Sequence of chain 1.D:
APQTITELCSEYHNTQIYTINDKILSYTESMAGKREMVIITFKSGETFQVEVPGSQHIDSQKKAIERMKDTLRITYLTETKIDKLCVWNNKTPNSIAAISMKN

Sequence of chain 1.E:
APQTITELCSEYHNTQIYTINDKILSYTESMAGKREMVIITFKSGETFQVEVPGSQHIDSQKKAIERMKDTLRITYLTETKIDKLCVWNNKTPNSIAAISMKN

Binding-site contacts:
Ligand atom O6 contacts residue GLN61 of chain 1.D at 3.0 Å (h-bond).
Ligand atom O6 contacts residue TRP88 of chain 1.D at 3.6 Å.
Ligand atom OAX contacts residue ILE58 of chain 1.D at 3.8 Å.
Ligand atom O3 contacts residue ASN90 of chain 1.D at 2.7 Å (h-bond).
Ligand atom OAM contacts residue LYS34 of chain 1.E at 3.6 Å.
Ligand atom OBC contacts residue TYR12 of chain 1.D at 3.7 Å.
Ligand atom CAP contacts residue GLU11 of chain 1.D at 3.2 Å.
Ligand atom CBX contacts residue GLN56 of chain 1.D at 3.5 Å.
Ligand atom C4 contacts residue GLU51 of chain 1.D at 3.4 Å.
Ligand atom NAN contacts residue TYR12 of chain 1.D at 3.8 Å.
Ligand atom OBB contacts residue HIS13 of chain 1.D at 2.7 Å (h-bond).
Ligand atom NAJ contacts residue HIS13 of chain 1.D at 3.5 Å.
Ligand atom C3 contacts residue LYS91 of chain 1.D at 3.8 Å.
Ligand atom C6 contacts residue TRP88 of chain 1.D at 3.6 Å (hydrophobic).
Ligand atom O4 contacts residue GLU51 of chain 1.D at 2.7 Å (salt-bridge).
Ligand atom O3 contacts residue TRP88 of chain 1.D at 3.7 Å.
Ligand atom CBX contacts residue SER55 of chain 1.D at 3.3 Å.
Ligand atom CAU contacts residue GLY33 of chain 1.E at 3.8 Å.
Ligand atom NAN contacts residue GLU11 of chain 1.D at 3.1 Å (salt-bridge).
Ligand atom CAK contacts residue TYR12 of chain 1.D at 3.5 Å (hydrophobic).
Ligand atom C5 contacts residue TRP88 of chain 1.D at 3.6 Å (hydrophobic).
Ligand atom OBD contacts residue GLU11 of chain 1.D at 3.5 Å (salt-bridge).
Ligand atom C3 contacts residue ASN90 of chain 1.D at 3.7 Å.
Ligand atom CAO contacts residue GLU11 of chain 1.D at 3.8 Å.
Ligand atom OAY contacts residue TYR12 of chain 1.D at 3.6 Å.
Ligand atom C4 contacts residue TRP88 of chain 1.D at 3.5 Å (hydrophobic).
Ligand atom O3 contacts residue LYS91 of chain 1.D at 2.9 Å (salt-bridge).
Ligand atom C6 contacts residue HIS57 of chain 1.D at 3.7 Å.
Ligand atom CBY contacts residue SER55 of chain 1.D at 3.8 Å.
Ligand atom O4 contacts residue GLN56 of chain 1.D at 3.3 Å (h-bond).
Ligand atom O6 contacts residue HIS57 of chain 1.D at 3.8 Å.
Ligand atom CBY contacts residue GLN56 of chain 1.D at 3.6 Å.
Ligand atom CAT contacts residue TYR12 of chain 1.D at 3.8 Å (hydrophobic).
Ligand atom O5 contacts residue GLN56 of chain 1.D at 3.6 Å.
Ligand atom C3 contacts residue TRP88 of chain 1.D at 3.6 Å (hydrophobic).
Ligand atom OBB contacts residue TYR12 of chain 1.D at 3.4 Å.
Ligand atom O2 contacts residue ASN90 of chain 1.D at 3.0 Å (h-bond).
Ligand atom O4 contacts residue LYS91 of chain 1.D at 3.0 Å (salt-bridge).
Ligand atom CAW contacts residue GLY33 of chain 1.E at 3.5 Å.
Ligand atom OAZ contacts residue LYS34 of chain 1.E at 3.8 Å.

A protein and the small-molecule ligand that binds it are described below.
Small molecule (SMILES): CC(=O)N[C@H]1[C@H]([C@H](O)[C@H](O)CO)O[C@](C(=O)O)(n2cc(C[C@H](NC(=O)Cc3ccccc3)C(=O)NCC[C@@H]3O[C@H](CO)[C@H](O)[C@H](O)[C@H]3O)nn2)C[C@@H]1O